This small molecule binds to this protein.
Small molecule (SMILES): CC(=O)N[C@H]1[C@H](O[C@H]2[C@H](O)[C@@H](NC(C)=O)CO[C@@H]2CO)O[C@H](CO)[C@@H](O)[C@@H]1O

Sequence of chain 1.A:
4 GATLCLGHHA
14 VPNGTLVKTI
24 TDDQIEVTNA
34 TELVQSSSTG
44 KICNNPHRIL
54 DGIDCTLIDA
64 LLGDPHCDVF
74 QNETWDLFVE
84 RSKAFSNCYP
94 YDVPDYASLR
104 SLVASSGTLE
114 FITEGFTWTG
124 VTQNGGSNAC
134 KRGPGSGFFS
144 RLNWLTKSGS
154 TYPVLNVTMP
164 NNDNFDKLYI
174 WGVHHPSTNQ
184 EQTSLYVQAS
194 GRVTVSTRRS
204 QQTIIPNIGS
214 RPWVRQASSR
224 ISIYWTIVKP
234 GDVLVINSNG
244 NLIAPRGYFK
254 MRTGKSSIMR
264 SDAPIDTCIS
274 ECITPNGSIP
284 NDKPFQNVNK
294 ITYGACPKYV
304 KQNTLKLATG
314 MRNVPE

Sequence of chain 1.B:
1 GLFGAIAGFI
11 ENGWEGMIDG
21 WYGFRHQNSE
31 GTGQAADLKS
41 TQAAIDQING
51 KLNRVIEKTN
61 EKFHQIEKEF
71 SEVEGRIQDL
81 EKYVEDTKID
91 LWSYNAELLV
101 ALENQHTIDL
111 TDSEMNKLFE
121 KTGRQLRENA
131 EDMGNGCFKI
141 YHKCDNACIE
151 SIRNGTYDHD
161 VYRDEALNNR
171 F

Binding-site contacts:
Ligand atom N2 contacts residue ASN279 of chain 1.A at 2.9 Å (h-bond).
Ligand atom C3 contacts residue ASN279 of chain 1.A at 3.7 Å.
Ligand atom O5 contacts residue ASN279 of chain 1.A at 2.3 Å (h-bond).
Ligand atom C8 contacts residue VAL291 of chain 1.A at 4.3 Å (hydrophobic).
Ligand atom C8 contacts residue SER39 of chain 1.A at 3.4 Å.
Ligand atom C7 contacts residue VAL291 of chain 1.A at 4.3 Å (hydrophobic).
Ligand atom O5 contacts residue ASN292 of chain 1.A at 3.7 Å.
Ligand atom O7 contacts residue ASN279 of chain 1.A at 3.0 Å (h-bond).
Ligand atom C6 contacts residue GLU69 of chain 1.B at 4.4 Å.
Ligand atom C8 contacts residue ASN279 of chain 1.A at 4.5 Å.
Ligand atom C7 contacts residue ASN279 of chain 1.A at 3.2 Å.
Ligand atom C2 contacts residue ASN279 of chain 1.A at 2.4 Å.
Ligand atom C4 contacts residue ASN279 of chain 1.A at 4.1 Å.
Ligand atom C3 contacts residue VAL291 of chain 1.A at 4.1 Å (hydrophobic).
Ligand atom C1 contacts residue ASN279 of chain 1.A at 1.4 Å.
Ligand atom N2 contacts residue VAL291 of chain 1.A at 3.6 Å.
Ligand atom O5 contacts residue VAL291 of chain 1.A at 4.5 Å.
Ligand atom C5 contacts residue ASN279 of chain 1.A at 3.6 Å.
Ligand atom C5 contacts residue ASN292 of chain 1.A at 3.7 Å.
Ligand atom C8 contacts residue GLU69 of chain 1.B at 3.6 Å.
Ligand atom C6 contacts residue ASN292 of chain 1.A at 4.0 Å.
Ligand atom C2 contacts residue VAL291 of chain 1.A at 3.9 Å (hydrophobic).
Ligand atom C1 contacts residue ASN292 of chain 1.A at 4.0 Å.
Ligand atom C1 contacts residue VAL291 of chain 1.A at 3.5 Å (hydrophobic).